Sequence of chain 1.B:
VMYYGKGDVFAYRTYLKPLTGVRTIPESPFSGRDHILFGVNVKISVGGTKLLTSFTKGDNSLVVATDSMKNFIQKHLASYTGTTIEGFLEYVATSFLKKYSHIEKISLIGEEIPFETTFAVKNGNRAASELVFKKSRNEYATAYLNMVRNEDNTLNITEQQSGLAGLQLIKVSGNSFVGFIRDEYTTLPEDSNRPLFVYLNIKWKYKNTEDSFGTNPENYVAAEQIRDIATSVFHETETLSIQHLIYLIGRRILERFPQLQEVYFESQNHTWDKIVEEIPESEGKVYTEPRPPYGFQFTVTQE

Binding-site contacts:
Ligand atom O6 contacts residue TYR4 of chain 1.B at 3.7 Å.
Ligand atom N7 contacts residue ALA65 of chain 1.B at 3.6 Å.
Ligand atom C2 contacts residue OXY1 of chain 1.D at 3.8 Å.
Ligand atom C4 contacts residue ASN269 of chain 1.A at 3.9 Å.
Ligand atom C4 contacts residue PHE177 of chain 1.A at 3.3 Å (hydrophobic).
Ligand atom O2 contacts residue GLN243 of chain 1.A at 3.7 Å.
Ligand atom C2 contacts residue GLN243 of chain 1.A at 3.8 Å.
Ligand atom O2 contacts residue ILE242 of chain 1.A at 2.8 Å (h-bond).
Ligand atom N1 contacts residue GLN243 of chain 1.A at 2.9 Å (h-bond).
Ligand atom N9 contacts residue OXY1 of chain 1.D at 3.4 Å (h-bond).
Ligand atom N3 contacts residue OXY1 of chain 1.D at 3.7 Å.
Ligand atom N8 contacts residue OXY1 of chain 1.D at 3.6 Å (h-bond).
Ligand atom N9 contacts residue LEU188 of chain 1.A at 3.8 Å.
Ligand atom C2 contacts residue ILE242 of chain 1.A at 3.9 Å (hydrophobic).
Ligand atom N3 contacts residue ASN269 of chain 1.A at 3.5 Å (h-bond).
Ligand atom C5 contacts residue PHE177 of chain 1.A at 3.3 Å (hydrophobic).
Ligand atom N9 contacts residue PHE177 of chain 1.A at 3.4 Å.
Ligand atom N7 contacts residue OXY1 of chain 1.D at 3.6 Å (h-bond).
Ligand atom O2 contacts residue SER241 of chain 1.A at 3.3 Å.
Ligand atom N1 contacts residue GLN297 of chain 1.A at 3.9 Å.
Ligand atom N1 contacts residue PHE177 of chain 1.A at 3.6 Å.
Ligand atom N3 contacts residue ARG194 of chain 1.A at 3.1 Å (salt-bridge).
Ligand atom C6 contacts residue PHE177 of chain 1.A at 3.5 Å (hydrophobic).
Ligand atom N8 contacts residue THR66 of chain 1.B at 3.4 Å (h-bond).
Ligand atom N8 contacts residue LEU188 of chain 1.A at 3.6 Å.
Ligand atom C4 contacts residue OXY1 of chain 1.D at 3.3 Å.
Ligand atom C5 contacts residue OXY1 of chain 1.D at 3.3 Å.
Ligand atom C2 contacts residue ARG194 of chain 1.A at 3.5 Å.
Ligand atom O6 contacts residue THR66 of chain 1.B at 3.7 Å.
Ligand atom N1 contacts residue OXY1 of chain 1.D at 3.7 Å.
Ligand atom C6 contacts residue OXY1 of chain 1.D at 3.5 Å.
Ligand atom C2 contacts residue PHE177 of chain 1.A at 3.7 Å (hydrophobic).
Ligand atom O2 contacts residue ARG194 of chain 1.A at 2.7 Å (salt-bridge).
Ligand atom N8 contacts residue ALA65 of chain 1.B at 3.8 Å.
Ligand atom N7 contacts residue PHE177 of chain 1.A at 3.6 Å.
Ligand atom O6 contacts residue GLN243 of chain 1.A at 2.9 Å (h-bond).
Ligand atom N3 contacts residue PHE177 of chain 1.A at 3.8 Å.
Ligand atom N7 contacts residue THR66 of chain 1.B at 2.9 Å (h-bond).
Ligand atom C6 contacts residue GLN243 of chain 1.A at 3.7 Å.
Ligand atom N8 contacts residue PHE177 of chain 1.A at 3.6 Å.

The protein below binds the small molecule below.
Small molecule (SMILES): O=c1[nH]c(=O)c2nn[nH]c2[nH]1

Sequence of chain 1.A:
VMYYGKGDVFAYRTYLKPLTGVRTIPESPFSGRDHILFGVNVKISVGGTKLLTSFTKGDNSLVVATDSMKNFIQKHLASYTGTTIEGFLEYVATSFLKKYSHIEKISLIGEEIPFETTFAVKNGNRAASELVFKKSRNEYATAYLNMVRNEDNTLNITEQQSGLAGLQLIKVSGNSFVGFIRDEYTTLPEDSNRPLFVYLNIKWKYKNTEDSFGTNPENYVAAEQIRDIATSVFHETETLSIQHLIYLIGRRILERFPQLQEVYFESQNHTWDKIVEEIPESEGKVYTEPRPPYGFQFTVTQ